Sequence of chain 2.A:
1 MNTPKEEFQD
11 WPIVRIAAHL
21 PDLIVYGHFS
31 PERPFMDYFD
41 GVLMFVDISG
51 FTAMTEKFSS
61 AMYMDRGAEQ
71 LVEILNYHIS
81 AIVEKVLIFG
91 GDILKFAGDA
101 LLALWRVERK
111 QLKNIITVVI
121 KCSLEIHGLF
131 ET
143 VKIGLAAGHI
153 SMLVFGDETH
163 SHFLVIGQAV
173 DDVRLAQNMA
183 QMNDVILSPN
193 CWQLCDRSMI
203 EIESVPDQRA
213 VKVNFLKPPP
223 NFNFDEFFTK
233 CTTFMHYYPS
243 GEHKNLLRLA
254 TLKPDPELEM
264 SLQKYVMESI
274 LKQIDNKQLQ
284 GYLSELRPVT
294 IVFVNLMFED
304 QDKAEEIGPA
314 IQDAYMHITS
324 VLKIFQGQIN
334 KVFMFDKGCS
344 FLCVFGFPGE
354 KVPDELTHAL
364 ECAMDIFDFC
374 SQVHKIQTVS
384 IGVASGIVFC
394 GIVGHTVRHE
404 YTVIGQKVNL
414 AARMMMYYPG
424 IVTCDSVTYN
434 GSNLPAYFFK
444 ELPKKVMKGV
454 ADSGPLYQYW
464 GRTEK

This protein binds this small molecule.
Small molecule (SMILES): O=S(=O)(O)c1cc(N=C=S)ccc1/C=C/c1ccc(N=C=S)cc1S(=O)(=O)O

Binding-site contacts:
Ligand atom CAT contacts residue VAL14 of chain 2.A at 3.6 Å (hydrophobic).
Ligand atom CAO contacts residue PHE8 of chain 2.A at 3.8 Å (hydrophobic).
Ligand atom SAU contacts residue VAL400 of chain 2.A at 3.6 Å.
Ligand atom CAF contacts residue ARG15 of chain 2.A at 3.6 Å.
Ligand atom CAJ contacts residue ARG15 of chain 2.A at 3.8 Å.
Ligand atom OAW contacts residue PHE8 of chain 2.A at 3.4 Å.
Ligand atom CAM contacts residue ASP10 of chain 2.A at 3.0 Å.
Ligand atom CAT contacts residue CME253 of chain 2.A at 3.6 Å.
Ligand atom CAQ contacts residue VAL14 of chain 2.A at 3.8 Å (hydrophobic).
Ligand atom NAS contacts residue VAL14 of chain 2.A at 3.7 Å.
Ligand atom CAG contacts residue GLN283 of chain 2.A at 3.6 Å.
Ligand atom SBB contacts residue ASN279 of chain 2.A at 3.5 Å (h-bond).
Ligand atom OAY contacts residue THR399 of chain 2.A at 3.3 Å.
Ligand atom SBB contacts residue GLN281 of chain 2.A at 3.2 Å (h-bond).
Ligand atom CAI contacts residue ASP10 of chain 2.A at 3.5 Å.
Ligand atom NAZ contacts residue GLN283 of chain 2.A at 3.4 Å (h-bond).
Ligand atom SBB contacts residue GLN276 of chain 2.A at 3.1 Å (h-bond).
Ligand atom OAX contacts residue PHE8 of chain 2.A at 3.6 Å.
Ligand atom OAW contacts residue ASP10 of chain 2.A at 3.2 Å.
Ligand atom SBB contacts residue GLN283 of chain 2.A at 3.6 Å.
Ligand atom SAU contacts residue CME253 of chain 2.A at 3.8 Å.
Ligand atom CAG contacts residue ARG15 of chain 2.A at 3.7 Å.
Ligand atom OAC contacts residue GLN276 of chain 2.A at 3.7 Å.
Ligand atom CAE contacts residue ARG15 of chain 2.A at 3.8 Å.
Ligand atom OAX contacts residue THR399 of chain 2.A at 3.5 Å.
Ligand atom CAN contacts residue ASP10 of chain 2.A at 3.4 Å.
Ligand atom CAR contacts residue ASP10 of chain 2.A at 3.3 Å.
Ligand atom CAQ contacts residue ALA18 of chain 2.A at 3.7 Å (hydrophobic).
Ligand atom CAL contacts residue ASP10 of chain 2.A at 3.2 Å.
Ligand atom OAA contacts residue ARG15 of chain 2.A at 3.2 Å.
Ligand atom OAD contacts residue GLN276 of chain 2.A at 2.9 Å (h-bond).
Ligand atom CAI contacts residue ARG15 of chain 2.A at 3.5 Å.
Ligand atom CAH contacts residue ARG15 of chain 2.A at 3.3 Å.
Ligand atom NAZ contacts residue ASN279 of chain 2.A at 3.5 Å (h-bond).
Ligand atom OAD contacts residue ILE277 of chain 2.A at 3.6 Å.
Ligand atom CBA contacts residue ASN279 of chain 2.A at 3.2 Å.
Ligand atom SAV contacts residue THR399 of chain 2.A at 3.8 Å.
Ligand atom OAA contacts residue ILE277 of chain 2.A at 3.6 Å.
Ligand atom CAN contacts residue THR399 of chain 2.A at 3.8 Å.
Ligand atom CBA contacts residue GLN283 of chain 2.A at 3.4 Å.